Sequence of chain 1.B:
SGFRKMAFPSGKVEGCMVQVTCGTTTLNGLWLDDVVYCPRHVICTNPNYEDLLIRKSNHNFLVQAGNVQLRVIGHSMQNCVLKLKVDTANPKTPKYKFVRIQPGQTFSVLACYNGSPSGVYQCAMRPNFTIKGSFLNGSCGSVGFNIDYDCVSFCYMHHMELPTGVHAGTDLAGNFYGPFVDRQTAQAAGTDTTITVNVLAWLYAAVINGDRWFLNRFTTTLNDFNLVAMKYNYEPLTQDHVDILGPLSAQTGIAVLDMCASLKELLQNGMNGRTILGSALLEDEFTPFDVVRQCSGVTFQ

The protein below binds the small molecule below.
Small molecule (SMILES): CC(C)C[C@H](NC(=O)[C@@H](NC(=O)c1cc2ccccc2[nH]1)C(C)C)C(=O)N[C@H](CO)C[C@@H]1CCNC1=O

Sequence of chain 1.A:
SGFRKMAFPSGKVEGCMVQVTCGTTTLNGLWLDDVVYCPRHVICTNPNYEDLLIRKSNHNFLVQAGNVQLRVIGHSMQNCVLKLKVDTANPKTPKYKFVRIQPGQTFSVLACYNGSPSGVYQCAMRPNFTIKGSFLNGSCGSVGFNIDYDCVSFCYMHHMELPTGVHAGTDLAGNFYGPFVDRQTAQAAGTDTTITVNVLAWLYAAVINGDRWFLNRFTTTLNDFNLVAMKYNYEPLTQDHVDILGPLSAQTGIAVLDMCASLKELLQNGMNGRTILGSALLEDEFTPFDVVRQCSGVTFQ

Binding-site contacts:
Ligand atom C13 contacts residue THR190 of chain 1.A at 3.5 Å.
Ligand atom C22 contacts residue LEU141 of chain 1.A at 3.4 Å (hydrophobic).
Ligand atom C3 contacts residue THR190 of chain 1.A at 3.3 Å.
Ligand atom C19 contacts residue CYS145 of chain 1.A at 2.9 Å (hydrophobic).
Ligand atom C7 contacts residue GLN192 of chain 1.A at 1.4 Å.
Ligand atom C6 contacts residue THR190 of chain 1.A at 3.1 Å.
Ligand atom C6 contacts residue GLN192 of chain 1.A at 2.8 Å.
Ligand atom C6 contacts residue ALA191 of chain 1.A at 3.0 Å (hydrophobic).
Ligand atom C9 contacts residue GLN189 of chain 1.A at 3.4 Å.
Ligand atom N23 contacts residue PHE140 of chain 1.A at 3.5 Å (h-bond).
Ligand atom C8 contacts residue CYS145 of chain 1.A at 1.8 Å (hydrophobic).
Ligand atom O1 contacts residue GLY143 of chain 1.A at 3.4 Å (h-bond).
Ligand atom C16 contacts residue THR190 of chain 1.A at 3.6 Å.
Ligand atom N10 contacts residue GLN189 of chain 1.A at 3.5 Å (h-bond).
Ligand atom C1 contacts residue GLN189 of chain 1.A at 3.5 Å.
Ligand atom C16 contacts residue LEU167 of chain 1.A at 3.4 Å (hydrophobic).
Ligand atom C5 contacts residue GLN189 of chain 1.A at 2.9 Å.
Ligand atom O33 contacts residue MET165 of chain 1.A at 3.5 Å.
Ligand atom N10 contacts residue GLU166 of chain 1.A at 3.5 Å (salt-bridge).
Ligand atom N16 contacts residue CYS145 of chain 1.A at 3.0 Å (h-bond).
Ligand atom O26 contacts residue GLU166 of chain 1.A at 3.1 Å.
Ligand atom C4 contacts residue THR190 of chain 1.A at 3.0 Å.
Ligand atom C36 contacts residue HIS41 of chain 1.A at 3.5 Å.
Ligand atom C22 contacts residue ASN142 of chain 1.A at 3.3 Å.
Ligand atom N2 contacts residue GLU166 of chain 1.A at 3.4 Å (salt-bridge).
Ligand atom C13 contacts residue GLN192 of chain 1.A at 1.9 Å.
Ligand atom O33 contacts residue GLU166 of chain 1.A at 2.8 Å (salt-bridge).
Ligand atom C7 contacts residue THR190 of chain 1.A at 3.3 Å.
Ligand atom N23 contacts residue GLU166 of chain 1.A at 3.5 Å (salt-bridge).
Ligand atom O1 contacts residue CYS145 of chain 1.A at 2.4 Å (h-bond).
Ligand atom C24 contacts residue GLU166 of chain 1.A at 3.5 Å.
Ligand atom C7 contacts residue ALA191 of chain 1.A at 2.4 Å (hydrophobic).
Ligand atom C16 contacts residue GLN192 of chain 1.A at 3.0 Å.
Ligand atom O26 contacts residue HIS163 of chain 1.A at 3.0 Å (h-bond).
Ligand atom O1 contacts residue SER144 of chain 1.A at 3.3 Å (h-bond).
Ligand atom O26 contacts residue HIS172 of chain 1.A at 3.3 Å.
Ligand atom O29 contacts residue GLN189 of chain 1.A at 3.3 Å (h-bond).
Ligand atom N16 contacts residue HIS164 of chain 1.A at 2.9 Å (h-bond).
Ligand atom C13 contacts residue ALA191 of chain 1.A at 3.1 Å (hydrophobic).
Ligand atom C17 contacts residue CYS145 of chain 1.A at 2.6 Å (hydrophobic).